This small molecule binds to this protein.
Small molecule (SMILES): C[C@]12CCC(=O)C=C1CC[C@@H]1[C@@H]2[C@@H](O)C[C@@]2(C)[C@H]1CC[C@]2(O)C(=O)CO

Binding-site contacts:
Ligand atom C18 contacts residue MET73 of chain 1.A at 3.8 Å (hydrophobic).
Ligand atom C19 contacts residue MET76 of chain 1.A at 3.9 Å (hydrophobic).
Ligand atom C15 contacts residue GLN114 of chain 1.A at 4.0 Å.
Ligand atom C16 contacts residue PHE207 of chain 1.A at 3.7 Å (hydrophobic).
Ligand atom O2 contacts residue ASN36 of chain 1.A at 2.9 Å (h-bond).
Ligand atom O4 contacts residue CYS208 of chain 1.A at 3.0 Å.
Ligand atom C20 contacts residue PHE207 of chain 1.A at 3.7 Å (hydrophobic).
Ligand atom C16 contacts residue GLN114 of chain 1.A at 3.3 Å.
Ligand atom C18 contacts residue CYS208 of chain 1.A at 3.9 Å (hydrophobic).
Ligand atom C18 contacts residue ASN36 of chain 1.A at 3.5 Å.
Ligand atom O5 contacts residue PHE221 of chain 1.A at 3.6 Å.
Ligand atom O1 contacts residue ARG83 of chain 1.A at 2.9 Å (salt-bridge).
Ligand atom O4 contacts residue PHE207 of chain 1.A at 3.5 Å.
Ligand atom O5 contacts residue ASN36 of chain 1.A at 3.0 Å (h-bond).
Ligand atom C1 contacts residue GLY39 of chain 1.A at 3.8 Å.
Ligand atom O1 contacts residue PHE95 of chain 1.A at 3.5 Å.
Ligand atom C2 contacts residue GLN42 of chain 1.A at 3.0 Å.
Ligand atom C19 contacts residue TRP72 of chain 1.A at 4.0 Å (hydrophobic).
Ligand atom C21 contacts residue MET32 of chain 1.A at 3.8 Å (hydrophobic).
Ligand atom C12 contacts residue LEU35 of chain 1.A at 3.8 Å (hydrophobic).
Ligand atom C11 contacts residue ASN36 of chain 1.A at 3.5 Å.
Ligand atom O2 contacts residue LEU35 of chain 1.A at 3.8 Å.
Ligand atom O5 contacts residue VAL219 of chain 1.A at 3.5 Å.
Ligand atom C4 contacts residue MET76 of chain 1.A at 4.0 Å (hydrophobic).
Ligand atom C7 contacts residue MET73 of chain 1.A at 3.9 Å (hydrophobic).
Ligand atom C3 contacts residue GLN42 of chain 1.A at 3.2 Å.
Ligand atom C13 contacts residue ASN36 of chain 1.A at 3.9 Å.
Ligand atom C16 contacts residue LEU204 of chain 1.A at 3.9 Å (hydrophobic).
Ligand atom C2 contacts residue GLY39 of chain 1.A at 3.8 Å.
Ligand atom C15 contacts residue MET73 of chain 1.A at 4.0 Å (hydrophobic).
Ligand atom C1 contacts residue LEU35 of chain 1.A at 3.5 Å (hydrophobic).
Ligand atom O4 contacts residue THR211 of chain 1.A at 3.3 Å (h-bond).
Ligand atom C21 contacts residue ASN36 of chain 1.A at 3.7 Å.
Ligand atom O3 contacts residue GLN114 of chain 1.A at 2.6 Å (h-bond).
Ligand atom C3 contacts residue PHE95 of chain 1.A at 3.8 Å (hydrophobic).
Ligand atom C17 contacts residue GLN114 of chain 1.A at 3.5 Å.
Ligand atom O5 contacts residue THR211 of chain 1.A at 3.0 Å (h-bond).
Ligand atom O1 contacts residue GLN42 of chain 1.A at 3.2 Å (h-bond).
Ligand atom C12 contacts residue ASN36 of chain 1.A at 3.2 Å.
Ligand atom C11 contacts residue LEU35 of chain 1.A at 3.8 Å (hydrophobic).

Sequence of chain 1.A:
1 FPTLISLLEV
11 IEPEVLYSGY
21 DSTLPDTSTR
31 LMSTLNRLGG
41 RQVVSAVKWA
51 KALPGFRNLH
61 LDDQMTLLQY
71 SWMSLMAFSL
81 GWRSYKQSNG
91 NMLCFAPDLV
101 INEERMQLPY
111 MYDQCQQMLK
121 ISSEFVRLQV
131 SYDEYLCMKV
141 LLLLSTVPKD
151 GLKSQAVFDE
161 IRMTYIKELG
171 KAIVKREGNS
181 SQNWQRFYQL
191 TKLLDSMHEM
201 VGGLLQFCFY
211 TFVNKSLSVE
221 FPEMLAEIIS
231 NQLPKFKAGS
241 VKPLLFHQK